A protein and the small-molecule ligand that binds it are described below.
Small molecule (SMILES): O=S(=O)(O)c1cccc2cccc(Nc3ccccc3)c12

Binding-site contacts:
Ligand atom O2 contacts residue LYS12 of chain 1.C at 2.7 Å (salt-bridge).
Ligand atom C14 contacts residue GLU15 of chain 1.C at 3.7 Å.
Ligand atom C5 contacts residue ILE120 of chain 1.C at 4.1 Å (hydrophobic).
Ligand atom C6 contacts residue TYR105 of chain 1.C at 3.9 Å (hydrophobic).
Ligand atom C10 contacts residue ILE120 of chain 1.C at 4.0 Å (hydrophobic).
Ligand atom C13 contacts residue GLY118 of chain 1.C at 3.9 Å.
Ligand atom C3 contacts residue VAL107 of chain 1.C at 3.5 Å (hydrophobic).
Ligand atom C9 contacts residue LYS12 of chain 1.C at 4.0 Å.
Ligand atom C15 contacts residue GLU15 of chain 1.C at 3.6 Å.
Ligand atom O1 contacts residue ALA144 of chain 1.C at 3.8 Å.
Ligand atom S contacts residue LYS12 of chain 1.C at 3.8 Å.
Ligand atom C7 contacts residue ARG31 of chain 1.C at 3.6 Å.
Ligand atom O3 contacts residue LYS12 of chain 1.C at 4.0 Å.
Ligand atom C15 contacts residue TYR148 of chain 1.C at 3.3 Å (hydrophobic).
Ligand atom C8 contacts residue LYS12 of chain 1.C at 3.5 Å.
Ligand atom O3 contacts residue ILE120 of chain 1.C at 3.6 Å.
Ligand atom C2 contacts residue LEU27 of chain 1.C at 4.1 Å (hydrophobic).
Ligand atom C9 contacts residue ILE120 of chain 1.C at 4.1 Å (hydrophobic).
Ligand atom C16 contacts residue TYR148 of chain 1.C at 3.2 Å (hydrophobic).
Ligand atom C7 contacts residue ALA144 of chain 1.C at 4.0 Å (hydrophobic).
Ligand atom C7 contacts residue TYR105 of chain 1.C at 3.7 Å (hydrophobic).
Ligand atom O2 contacts residue ALA144 of chain 1.C at 3.8 Å.
Ligand atom O2 contacts residue TYR145 of chain 1.C at 3.6 Å.
Ligand atom C14 contacts residue GLU14 of chain 1.C at 3.7 Å.
Ligand atom C13 contacts residue LYS117 of chain 1.C at 3.8 Å.
Ligand atom C4 contacts residue VAL107 of chain 1.C at 3.2 Å (hydrophobic).
Ligand atom C8 contacts residue ALA144 of chain 1.C at 3.4 Å (hydrophobic).
Ligand atom C12 contacts residue LEU109 of chain 1.C at 3.9 Å (hydrophobic).
Ligand atom C15 contacts residue GLU14 of chain 1.C at 3.2 Å.
Ligand atom C5 contacts residue ARG31 of chain 1.C at 3.8 Å.
Ligand atom C6 contacts residue ARG31 of chain 1.C at 3.4 Å.
Ligand atom O1 contacts residue TYR145 of chain 1.C at 4.0 Å.
Ligand atom C6 contacts residue TYR88 of chain 1.C at 3.6 Å (hydrophobic).
Ligand atom C13 contacts residue LEU109 of chain 1.C at 3.7 Å (hydrophobic).
Ligand atom N contacts residue ILE120 of chain 1.C at 4.0 Å.
Ligand atom C13 contacts residue LEU23 of chain 1.C at 4.0 Å (hydrophobic).
Ligand atom C16 contacts residue GLU14 of chain 1.C at 3.5 Å.
Ligand atom O1 contacts residue TYR148 of chain 1.C at 3.0 Å.
Ligand atom C4 contacts residue LEU27 of chain 1.C at 4.1 Å (hydrophobic).
Ligand atom C1 contacts residue ILE120 of chain 1.C at 4.0 Å (hydrophobic).

Sequence of chain 1.C:
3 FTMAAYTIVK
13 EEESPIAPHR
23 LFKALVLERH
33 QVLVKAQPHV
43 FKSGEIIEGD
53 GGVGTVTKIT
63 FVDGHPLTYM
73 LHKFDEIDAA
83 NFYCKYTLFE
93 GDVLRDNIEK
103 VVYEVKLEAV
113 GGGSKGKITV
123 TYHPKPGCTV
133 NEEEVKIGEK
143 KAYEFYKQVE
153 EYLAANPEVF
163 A